A small-molecule ligand and the protein it binds are described below.
Small molecule (SMILES): OC[C@H]1O[C@H](O[C@H]2O[C@H](CO)[C@@H](O)[C@H](O)[C@H]2O)[C@H](O)[C@@H](O)[C@@H]1O

Sequence of chain 4.A:
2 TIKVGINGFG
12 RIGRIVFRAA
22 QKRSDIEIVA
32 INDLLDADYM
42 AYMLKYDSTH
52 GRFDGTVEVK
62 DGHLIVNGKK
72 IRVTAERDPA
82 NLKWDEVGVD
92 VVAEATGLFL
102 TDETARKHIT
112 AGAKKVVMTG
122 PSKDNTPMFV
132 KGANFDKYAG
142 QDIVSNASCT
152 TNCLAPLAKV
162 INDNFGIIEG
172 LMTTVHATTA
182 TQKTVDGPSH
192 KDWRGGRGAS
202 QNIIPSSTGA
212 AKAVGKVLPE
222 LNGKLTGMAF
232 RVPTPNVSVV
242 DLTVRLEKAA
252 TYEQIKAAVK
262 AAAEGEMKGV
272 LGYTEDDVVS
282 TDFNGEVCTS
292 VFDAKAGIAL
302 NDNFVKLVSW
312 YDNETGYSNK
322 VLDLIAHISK

Sequence of chain 3.A:
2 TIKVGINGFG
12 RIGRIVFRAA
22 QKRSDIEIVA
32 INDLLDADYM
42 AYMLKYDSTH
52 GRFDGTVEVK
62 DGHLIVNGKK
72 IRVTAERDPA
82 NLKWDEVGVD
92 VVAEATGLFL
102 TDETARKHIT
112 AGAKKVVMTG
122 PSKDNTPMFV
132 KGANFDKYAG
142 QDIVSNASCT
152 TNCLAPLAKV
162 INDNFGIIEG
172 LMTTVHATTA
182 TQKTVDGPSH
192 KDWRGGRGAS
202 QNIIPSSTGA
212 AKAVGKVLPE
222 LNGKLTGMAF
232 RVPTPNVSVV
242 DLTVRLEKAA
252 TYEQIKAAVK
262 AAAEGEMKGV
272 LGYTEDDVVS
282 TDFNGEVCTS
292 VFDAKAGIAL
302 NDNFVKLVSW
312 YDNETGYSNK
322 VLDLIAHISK

Binding-site contacts:
Ligand atom C6 contacts residue ASP278 of chain 4.A at 3.7 Å.
Ligand atom C1 contacts residue ASP193 of chain 3.A at 4.1 Å.
Ligand atom O4 contacts residue SER208 of chain 3.A at 4.5 Å.
Ligand atom C6 contacts residue ARG195 of chain 3.A at 3.8 Å.
Ligand atom C1 contacts residue ASP278 of chain 4.A at 3.9 Å.
Ligand atom C1 contacts residue LYS192 of chain 3.A at 3.4 Å.
Ligand atom O2 contacts residue LYS192 of chain 3.A at 3.9 Å.
Ligand atom C1 contacts residue TRP194 of chain 3.A at 3.7 Å (hydrophobic).
Ligand atom C5 contacts residue ASP278 of chain 4.A at 3.8 Å.
Ligand atom C2 contacts residue TRP194 of chain 3.A at 3.9 Å (hydrophobic).
Ligand atom O5 contacts residue LYS192 of chain 3.A at 3.6 Å (salt-bridge).
Ligand atom O6 contacts residue ASP278 of chain 4.A at 2.8 Å (salt-bridge).
Ligand atom C3 contacts residue LYS192 of chain 3.A at 4.2 Å.
Ligand atom O6 contacts residue TRP194 of chain 3.A at 3.1 Å (h-bond).
Ligand atom C5 contacts residue TRP194 of chain 3.A at 4.0 Å (hydrophobic).
Ligand atom C6 contacts residue HIS191 of chain 3.A at 3.9 Å.
Ligand atom C4 contacts residue LYS192 of chain 3.A at 4.3 Å.
Ligand atom O6 contacts residue HIS191 of chain 3.A at 2.8 Å (h-bond).
Ligand atom O5 contacts residue HIS191 of chain 3.A at 4.0 Å.
Ligand atom O6 contacts residue ASP193 of chain 3.A at 3.9 Å.
Ligand atom O5 contacts residue ASP278 of chain 4.A at 4.2 Å.
Ligand atom O1 contacts residue ASP278 of chain 4.A at 4.3 Å.
Ligand atom O6 contacts residue LYS192 of chain 3.A at 4.2 Å.
Ligand atom O5 contacts residue TRP194 of chain 3.A at 3.1 Å (h-bond).
Ligand atom C6 contacts residue TRP194 of chain 3.A at 3.6 Å (hydrophobic).
Ligand atom C2 contacts residue ASP278 of chain 4.A at 3.6 Å.
Ligand atom O2 contacts residue ASP278 of chain 4.A at 2.7 Å (salt-bridge).
Ligand atom C4 contacts residue TRP194 of chain 3.A at 4.0 Å (hydrophobic).
Ligand atom O2 contacts residue LYS296 of chain 4.A at 4.0 Å.
Ligand atom C6 contacts residue ASP193 of chain 3.A at 3.3 Å.
Ligand atom C5 contacts residue ASP193 of chain 3.A at 4.1 Å.
Ligand atom C2 contacts residue LYS192 of chain 3.A at 3.1 Å.
Ligand atom O6 contacts residue ARG195 of chain 3.A at 3.0 Å (salt-bridge).
Ligand atom O5 contacts residue ASP193 of chain 3.A at 3.3 Å.